Binding-site contacts:
Ligand atom C1 contacts residue ASN82 of chain 2.B at 1.4 Å.
Ligand atom C3 contacts residue GLU72 of chain 2.B at 4.3 Å.
Ligand atom C8 contacts residue ASN79 of chain 2.B at 3.7 Å.
Ligand atom C7 contacts residue LYS75 of chain 2.B at 4.3 Å.
Ligand atom C4 contacts residue ASN82 of chain 2.B at 4.2 Å.
Ligand atom O7 contacts residue GLY78 of chain 2.B at 4.3 Å.
Ligand atom O3 contacts residue GLU72 of chain 2.B at 3.5 Å (salt-bridge).
Ligand atom C7 contacts residue GLU72 of chain 2.B at 3.7 Å.
Ligand atom C2 contacts residue ASN82 of chain 2.B at 2.5 Å.
Ligand atom O5 contacts residue ASN82 of chain 2.B at 2.3 Å (h-bond).
Ligand atom O7 contacts residue GLU72 of chain 2.B at 3.5 Å (salt-bridge).
Ligand atom N2 contacts residue GLY78 of chain 2.B at 4.5 Å.
Ligand atom C3 contacts residue ASN82 of chain 2.B at 3.8 Å.
Ligand atom O7 contacts residue LYS75 of chain 2.B at 3.7 Å.
Ligand atom C7 contacts residue ASN79 of chain 2.B at 3.5 Å.
Ligand atom N2 contacts residue ASN82 of chain 2.B at 3.0 Å (h-bond).
Ligand atom C7 contacts residue ASN82 of chain 2.B at 3.8 Å.
Ligand atom O7 contacts residue ASN79 of chain 2.B at 3.1 Å (h-bond).
Ligand atom N2 contacts residue ASN79 of chain 2.B at 4.3 Å.
Ligand atom N2 contacts residue GLU72 of chain 2.B at 3.9 Å.
Ligand atom C8 contacts residue ASN82 of chain 2.B at 4.2 Å.
Ligand atom C5 contacts residue ASN82 of chain 2.B at 3.6 Å.
Ligand atom C8 contacts residue GLU104 of chain 3.A at 4.3 Å.
Ligand atom C8 contacts residue GLU72 of chain 2.B at 4.4 Å.

A protein and the small-molecule ligand that binds it are described below.
Small molecule (SMILES): CC(=O)N[C@@H]1[C@@H](O)[C@H](O)[C@@H](CO)O[C@H]1O

Sequence of chain 2.B:
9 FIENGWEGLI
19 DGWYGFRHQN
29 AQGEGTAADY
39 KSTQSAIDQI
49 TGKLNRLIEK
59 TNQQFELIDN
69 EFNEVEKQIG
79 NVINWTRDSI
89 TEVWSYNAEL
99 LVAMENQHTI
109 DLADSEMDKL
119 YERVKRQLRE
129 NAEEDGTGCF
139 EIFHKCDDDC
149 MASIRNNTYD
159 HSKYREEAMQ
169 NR

Sequence of chain 3.A:
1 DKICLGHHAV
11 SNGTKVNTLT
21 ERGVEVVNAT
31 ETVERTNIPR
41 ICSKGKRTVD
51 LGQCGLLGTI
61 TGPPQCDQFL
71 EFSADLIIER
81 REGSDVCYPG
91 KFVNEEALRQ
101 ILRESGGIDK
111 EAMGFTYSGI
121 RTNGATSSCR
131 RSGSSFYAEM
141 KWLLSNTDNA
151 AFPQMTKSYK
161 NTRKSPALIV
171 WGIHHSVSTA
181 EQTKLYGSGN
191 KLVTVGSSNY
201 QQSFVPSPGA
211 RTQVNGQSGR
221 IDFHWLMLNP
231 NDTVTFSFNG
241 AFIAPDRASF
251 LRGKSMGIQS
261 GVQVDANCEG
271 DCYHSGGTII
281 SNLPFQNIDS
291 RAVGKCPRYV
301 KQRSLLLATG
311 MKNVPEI